Binding-site contacts:
Ligand atom CAB contacts residue GOL1 of chain 1.J at 3.4 Å.
Ligand atom CAD contacts residue GOL1 of chain 1.J at 3.7 Å.
Ligand atom CAC contacts residue SER309 of chain 1.A at 3.1 Å.
Ligand atom CAG contacts residue ILE255 of chain 1.A at 3.7 Å (hydrophobic).
Ligand atom CAH contacts residue THR312 of chain 1.A at 2.7 Å.
Ligand atom CAB contacts residue SER309 of chain 1.A at 4.5 Å.
Ligand atom CAH contacts residue VAL308 of chain 1.A at 3.7 Å (hydrophobic).
Ligand atom CAE contacts residue SER309 of chain 1.A at 2.7 Å.
Ligand atom CAI contacts residue THR312 of chain 1.A at 3.9 Å.
Ligand atom CAA contacts residue MET260 of chain 1.A at 3.5 Å (hydrophobic).
Ligand atom CAF contacts residue MET260 of chain 1.A at 4.0 Å (hydrophobic).
Ligand atom CAE contacts residue THR312 of chain 1.A at 1.4 Å.
Ligand atom CAG contacts residue THR312 of chain 1.A at 3.5 Å.
Ligand atom CAA contacts residue ILE255 of chain 1.A at 3.6 Å (hydrophobic).
Ligand atom CAC contacts residue THR312 of chain 1.A at 2.3 Å.
Ligand atom CAI contacts residue GOL1 of chain 1.J at 3.9 Å.
Ligand atom CAH contacts residue SER309 of chain 1.A at 3.0 Å.
Ligand atom CAG contacts residue GOL1 of chain 1.J at 3.9 Å.
Ligand atom CAG contacts residue SER309 of chain 1.A at 4.3 Å.
Ligand atom CAF contacts residue THR312 of chain 1.A at 3.2 Å.

This protein binds this small molecule.
Small molecule (SMILES): CCC1(C)CCCCC1

Sequence of chain 1.A:
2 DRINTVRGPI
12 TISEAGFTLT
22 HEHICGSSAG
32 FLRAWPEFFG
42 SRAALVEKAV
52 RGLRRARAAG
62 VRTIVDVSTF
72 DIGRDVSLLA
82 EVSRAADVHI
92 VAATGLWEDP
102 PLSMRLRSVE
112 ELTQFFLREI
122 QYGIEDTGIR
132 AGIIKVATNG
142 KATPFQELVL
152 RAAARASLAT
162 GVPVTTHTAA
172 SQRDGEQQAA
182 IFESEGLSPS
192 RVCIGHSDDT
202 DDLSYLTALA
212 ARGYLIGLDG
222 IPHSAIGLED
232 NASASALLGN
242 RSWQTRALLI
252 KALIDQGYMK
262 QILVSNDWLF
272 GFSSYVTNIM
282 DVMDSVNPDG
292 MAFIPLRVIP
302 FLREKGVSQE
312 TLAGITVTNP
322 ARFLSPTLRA